Sequence of chain 1.A:
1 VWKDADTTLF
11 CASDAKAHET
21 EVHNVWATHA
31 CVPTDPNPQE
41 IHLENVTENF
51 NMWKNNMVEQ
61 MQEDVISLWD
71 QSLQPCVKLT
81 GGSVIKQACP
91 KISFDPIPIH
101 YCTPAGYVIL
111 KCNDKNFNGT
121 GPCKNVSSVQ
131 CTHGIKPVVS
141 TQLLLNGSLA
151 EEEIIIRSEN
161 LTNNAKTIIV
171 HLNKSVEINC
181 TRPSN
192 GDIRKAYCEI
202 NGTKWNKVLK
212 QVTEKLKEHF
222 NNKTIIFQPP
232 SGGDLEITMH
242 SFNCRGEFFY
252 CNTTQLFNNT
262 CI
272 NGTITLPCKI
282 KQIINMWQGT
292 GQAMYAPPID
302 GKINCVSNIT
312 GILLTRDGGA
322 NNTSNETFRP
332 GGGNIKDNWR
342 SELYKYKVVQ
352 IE

Binding-site contacts:
Ligand atom O6 contacts residue TYR198 of chain 1.A at 3.3 Å (h-bond).
Ligand atom C7 contacts residue ASN179 of chain 1.A at 3.1 Å.
Ligand atom O5 contacts residue ASN179 of chain 1.A at 2.4 Å (h-bond).
Ligand atom C6 contacts residue GLU200 of chain 1.A at 3.9 Å.
Ligand atom C4 contacts residue ASN179 of chain 1.A at 4.3 Å.
Ligand atom C6 contacts residue ASN179 of chain 1.A at 4.2 Å.
Ligand atom C5 contacts residue THR181 of chain 1.A at 4.5 Å.
Ligand atom N2 contacts residue ASN179 of chain 1.A at 2.9 Å (h-bond).
Ligand atom C1 contacts residue ASN305 of chain 1.A at 4.1 Å.
Ligand atom O5 contacts residue THR181 of chain 1.A at 3.7 Å.
Ligand atom C2 contacts residue ASN179 of chain 1.A at 2.5 Å.
Ligand atom C5 contacts residue ASN179 of chain 1.A at 3.6 Å.
Ligand atom O5 contacts residue GLU200 of chain 1.A at 4.2 Å.
Ligand atom O6 contacts residue GLU200 of chain 1.A at 3.0 Å (salt-bridge).
Ligand atom C3 contacts residue ASN179 of chain 1.A at 3.8 Å.
Ligand atom C6 contacts residue TYR198 of chain 1.A at 4.5 Å (hydrophobic).
Ligand atom O5 contacts residue ASN305 of chain 1.A at 4.2 Å.
Ligand atom O7 contacts residue ASN179 of chain 1.A at 3.0 Å (h-bond).
Ligand atom C1 contacts residue ASN179 of chain 1.A at 1.4 Å.
Ligand atom C8 contacts residue ASN179 of chain 1.A at 4.2 Å.
Ligand atom N2 contacts residue VAL307 of chain 1.A at 4.4 Å.
Ligand atom C8 contacts residue VAL307 of chain 1.A at 4.2 Å (hydrophobic).

This small molecule binds to this protein.
Small molecule (SMILES): CC(=O)N[C@@H]1[C@@H](O)[C@H](O)[C@@H](CO)O[C@H]1O